Sequence of chain 1.A:
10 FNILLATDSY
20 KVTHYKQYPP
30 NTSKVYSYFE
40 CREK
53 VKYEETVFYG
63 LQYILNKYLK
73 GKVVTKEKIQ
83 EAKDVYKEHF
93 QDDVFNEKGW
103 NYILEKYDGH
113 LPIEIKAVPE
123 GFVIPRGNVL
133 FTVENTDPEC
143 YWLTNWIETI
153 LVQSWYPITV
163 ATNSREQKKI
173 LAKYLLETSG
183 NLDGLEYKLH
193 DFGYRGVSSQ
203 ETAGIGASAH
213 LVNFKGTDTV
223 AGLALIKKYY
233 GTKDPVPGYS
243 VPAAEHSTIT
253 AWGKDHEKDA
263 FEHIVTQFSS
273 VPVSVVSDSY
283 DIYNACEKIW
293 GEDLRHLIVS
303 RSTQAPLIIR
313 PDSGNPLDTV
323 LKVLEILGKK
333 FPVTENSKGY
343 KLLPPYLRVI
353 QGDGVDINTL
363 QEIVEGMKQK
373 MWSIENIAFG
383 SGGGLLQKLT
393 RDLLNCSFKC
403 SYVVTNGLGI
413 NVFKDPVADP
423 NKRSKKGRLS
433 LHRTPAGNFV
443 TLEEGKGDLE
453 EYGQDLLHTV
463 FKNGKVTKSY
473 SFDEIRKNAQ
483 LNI

Sequence of chain 1.B:
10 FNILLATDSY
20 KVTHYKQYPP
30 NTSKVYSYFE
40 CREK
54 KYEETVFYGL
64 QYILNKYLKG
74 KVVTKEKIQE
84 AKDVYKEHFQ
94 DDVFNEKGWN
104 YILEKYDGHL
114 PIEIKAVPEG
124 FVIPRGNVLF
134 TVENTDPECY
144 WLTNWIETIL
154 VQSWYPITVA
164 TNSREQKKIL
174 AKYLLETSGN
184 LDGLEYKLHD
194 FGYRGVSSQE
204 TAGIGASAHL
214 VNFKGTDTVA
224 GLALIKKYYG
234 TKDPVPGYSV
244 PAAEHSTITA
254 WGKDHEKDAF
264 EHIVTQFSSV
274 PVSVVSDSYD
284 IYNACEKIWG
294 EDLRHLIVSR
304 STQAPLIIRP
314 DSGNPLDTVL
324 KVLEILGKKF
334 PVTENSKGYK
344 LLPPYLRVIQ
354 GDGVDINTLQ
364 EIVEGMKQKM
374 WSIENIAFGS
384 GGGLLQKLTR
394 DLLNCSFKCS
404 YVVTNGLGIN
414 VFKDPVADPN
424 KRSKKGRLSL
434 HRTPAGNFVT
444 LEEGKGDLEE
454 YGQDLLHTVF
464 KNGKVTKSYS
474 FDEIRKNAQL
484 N

A small-molecule ligand and the protein it binds are described below.
Small molecule (SMILES): C[C@@H]1CC(=O)N(C2CCOCC2)N=C1c1ccc(NC(=O)N2Cc3ccncc3C2)cc1

Binding-site contacts:
Ligand atom CAW contacts residue PHE194 of chain 1.A at 3.5 Å (hydrophobic).
Ligand atom OBD contacts residue SER276 of chain 1.A at 2.7 Å (h-bond).
Ligand atom CAY contacts residue PHE194 of chain 1.A at 3.7 Å (hydrophobic).
Ligand atom CAZ contacts residue ASP220 of chain 1.A at 3.4 Å.
Ligand atom CAP contacts residue HIS192 of chain 1.A at 3.6 Å.
Ligand atom OAL contacts residue VAL243 of chain 1.A at 3.6 Å.
Ligand atom CBA contacts residue ARG197 of chain 1.A at 3.6 Å.
Ligand atom NAU contacts residue ALA245 of chain 1.A at 3.8 Å.
Ligand atom CBE contacts residue ILE352 of chain 1.A at 3.5 Å (hydrophobic).
Ligand atom CBE contacts residue SER276 of chain 1.A at 3.5 Å.
Ligand atom CAY contacts residue ASP220 of chain 1.A at 3.1 Å.
Ligand atom CAQ contacts residue VAL243 of chain 1.A at 3.8 Å (hydrophobic).
Ligand atom CAJ contacts residue TYR189 of chain 1.A at 3.5 Å (hydrophobic).
Ligand atom CAX contacts residue ASP220 of chain 1.A at 3.6 Å.
Ligand atom CAH contacts residue TYR189 of chain 1.A at 3.4 Å (hydrophobic).
Ligand atom CAT contacts residue PHE194 of chain 1.A at 3.3 Å (hydrophobic).
Ligand atom CAK contacts residue TYR189 of chain 1.A at 3.2 Å (hydrophobic).
Ligand atom CAT contacts residue SER276 of chain 1.A at 3.6 Å.
Ligand atom NBB contacts residue TYR19 of chain 1.B at 3.5 Å (h-bond).
Ligand atom CAY contacts residue TYR19 of chain 1.B at 3.7 Å (hydrophobic).
Ligand atom CAQ contacts residue HIS192 of chain 1.A at 3.6 Å.
Ligand atom CAP contacts residue VAL243 of chain 1.A at 3.5 Å (hydrophobic).
Ligand atom CBC contacts residue PHE194 of chain 1.A at 3.5 Å (hydrophobic).
Ligand atom NAU contacts residue PHE194 of chain 1.A at 3.3 Å.
Ligand atom CAV contacts residue TYR19 of chain 1.B at 3.6 Å (hydrophobic).
Ligand atom CAV contacts residue ARG312 of chain 1.A at 3.5 Å.
Ligand atom CAV contacts residue PHE194 of chain 1.A at 3.5 Å (hydrophobic).
Ligand atom NBB contacts residue ARG197 of chain 1.A at 3.5 Å (salt-bridge).
Ligand atom OAE contacts residue TYR189 of chain 1.A at 3.7 Å.
Ligand atom CBA contacts residue TYR19 of chain 1.B at 3.7 Å (hydrophobic).
Ligand atom OBD contacts residue PHE194 of chain 1.A at 3.4 Å.
Ligand atom CAH contacts residue ALA380 of chain 1.A at 3.3 Å (hydrophobic).
Ligand atom CAW contacts residue TYR19 of chain 1.B at 3.5 Å (hydrophobic).
Ligand atom CAZ contacts residue TYR19 of chain 1.B at 3.5 Å (hydrophobic).
Ligand atom CBC contacts residue TYR19 of chain 1.B at 3.5 Å (hydrophobic).
Ligand atom NAS contacts residue ALA245 of chain 1.A at 3.7 Å.
Ligand atom CBF contacts residue ILE352 of chain 1.A at 3.4 Å (hydrophobic).
Ligand atom CAT contacts residue ALA245 of chain 1.A at 3.6 Å (hydrophobic).
Ligand atom OBD contacts residue ARG312 of chain 1.A at 3.7 Å.
Ligand atom CAX contacts residue TYR19 of chain 1.B at 3.7 Å (hydrophobic).